This protein binds this small molecule.
Small molecule (SMILES): CC(=O)N[C@@H](CC(C)C)C(=O)N1CCC[C@H]1C(=O)N[C@H](C(=O)N[C@@H](CN)C(=O)N[C@@H](CC1CCCC1)C(=O)N1CCC[C@H]1C(=O)N[C@@H](CC(C)C)C(N)=O)C(C)C

Binding-site contacts:
Ligand atom NG contacts residue ASP418 of chain 1.A at 2.9 Å (salt-bridge).
Ligand atom CB contacts residue ASP418 of chain 1.A at 3.4 Å.
Ligand atom O contacts residue LEU421 of chain 1.A at 3.2 Å (h-bond).
Ligand atom CD2 contacts residue THR413 of chain 1.A at 3.5 Å.
Ligand atom CG1 contacts residue PHE419 of chain 1.A at 3.6 Å (hydrophobic).
Ligand atom C contacts residue THR415 of chain 1.A at 3.8 Å.
Ligand atom CD2 contacts residue ILE412 of chain 1.A at 3.7 Å (hydrophobic).
Ligand atom N contacts residue PHE419 of chain 1.A at 2.8 Å (h-bond).
Ligand atom CD1 contacts residue LEU381 of chain 1.A at 3.5 Å (hydrophobic).
Ligand atom C05 contacts residue VAL401 of chain 1.A at 3.8 Å (hydrophobic).
Ligand atom CB contacts residue THR415 of chain 1.A at 3.3 Å.
Ligand atom C contacts residue ASP420 of chain 1.A at 3.3 Å.
Ligand atom N contacts residue PHE417 of chain 1.A at 2.9 Å (h-bond).
Ligand atom C contacts residue PHE419 of chain 1.A at 3.6 Å (hydrophobic).
Ligand atom O contacts residue ASP420 of chain 1.A at 3.4 Å (salt-bridge).
Ligand atom CG2 contacts residue HIS385 of chain 1.A at 3.4 Å.
Ligand atom C06 contacts residue ILE400 of chain 1.A at 3.8 Å (hydrophobic).
Ligand atom O contacts residue PHE419 of chain 1.A at 3.1 Å (h-bond).
Ligand atom O contacts residue GOL1 of chain 1.F at 3.4 Å.
Ligand atom N contacts residue GOL1 of chain 1.F at 3.3 Å.
Ligand atom CD1 contacts residue ILE412 of chain 1.A at 3.7 Å (hydrophobic).
Ligand atom CA contacts residue PHE419 of chain 1.A at 3.4 Å (hydrophobic).
Ligand atom CA contacts residue PHE419 of chain 1.A at 3.7 Å (hydrophobic).
Ligand atom CA contacts residue ASP418 of chain 1.A at 3.5 Å.
Ligand atom O contacts residue MET389 of chain 1.A at 3.4 Å.
Ligand atom CA contacts residue THR415 of chain 1.A at 3.6 Å.
Ligand atom O contacts residue PHE417 of chain 1.A at 2.8 Å (h-bond).
Ligand atom C07 contacts residue LEU397 of chain 1.A at 3.8 Å (hydrophobic).
Ligand atom CA contacts residue PHE417 of chain 1.A at 3.6 Å (hydrophobic).
Ligand atom CA contacts residue ASP420 of chain 1.A at 3.5 Å.
Ligand atom O contacts residue HIS385 of chain 1.A at 2.8 Å (h-bond).
Ligand atom C contacts residue PHE417 of chain 1.A at 3.7 Å (hydrophobic).
Ligand atom C07 contacts residue LEU388 of chain 1.A at 3.6 Å (hydrophobic).
Ligand atom O contacts residue ASP418 of chain 1.A at 3.3 Å.
Ligand atom N contacts residue ASP420 of chain 1.A at 3.0 Å (salt-bridge).
Ligand atom O contacts residue THR416 of chain 1.A at 3.2 Å.
Ligand atom C contacts residue HIS385 of chain 1.A at 3.7 Å.
Ligand atom O contacts residue HIS385 of chain 1.A at 3.8 Å.
Ligand atom N contacts residue THR415 of chain 1.A at 2.8 Å (h-bond).
Ligand atom CB contacts residue THR416 of chain 1.A at 3.8 Å.

Sequence of chain 1.A:
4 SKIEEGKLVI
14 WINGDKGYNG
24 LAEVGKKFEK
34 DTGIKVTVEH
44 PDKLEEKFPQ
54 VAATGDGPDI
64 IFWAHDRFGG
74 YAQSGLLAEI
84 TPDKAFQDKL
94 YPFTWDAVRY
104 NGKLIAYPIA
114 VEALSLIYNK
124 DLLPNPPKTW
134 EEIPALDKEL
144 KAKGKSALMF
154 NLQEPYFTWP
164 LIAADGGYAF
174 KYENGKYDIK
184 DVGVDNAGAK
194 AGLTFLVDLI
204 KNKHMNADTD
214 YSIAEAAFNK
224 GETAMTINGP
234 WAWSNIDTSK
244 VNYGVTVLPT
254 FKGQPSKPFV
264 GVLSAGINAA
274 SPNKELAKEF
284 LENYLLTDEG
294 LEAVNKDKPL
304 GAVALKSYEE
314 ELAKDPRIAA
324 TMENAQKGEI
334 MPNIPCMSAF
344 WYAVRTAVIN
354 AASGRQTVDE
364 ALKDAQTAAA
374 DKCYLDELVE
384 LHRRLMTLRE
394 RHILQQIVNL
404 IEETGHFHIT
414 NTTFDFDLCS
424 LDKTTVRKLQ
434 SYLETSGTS